Sequence of chain 1.E:
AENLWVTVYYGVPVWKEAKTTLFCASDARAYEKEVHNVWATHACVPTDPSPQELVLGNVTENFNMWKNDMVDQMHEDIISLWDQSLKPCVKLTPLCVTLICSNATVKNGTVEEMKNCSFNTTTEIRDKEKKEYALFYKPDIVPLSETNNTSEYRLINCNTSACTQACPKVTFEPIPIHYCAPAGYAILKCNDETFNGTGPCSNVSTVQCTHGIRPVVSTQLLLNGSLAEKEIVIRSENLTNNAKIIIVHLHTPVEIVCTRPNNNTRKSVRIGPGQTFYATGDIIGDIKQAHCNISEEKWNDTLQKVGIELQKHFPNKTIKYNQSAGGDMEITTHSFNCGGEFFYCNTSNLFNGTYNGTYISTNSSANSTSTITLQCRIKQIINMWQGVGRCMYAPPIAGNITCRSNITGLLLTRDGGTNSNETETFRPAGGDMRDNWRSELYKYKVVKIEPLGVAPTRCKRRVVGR

Binding-site contacts:
Ligand atom C4 contacts residue ASN116 of chain 1.E at 4.2 Å.
Ligand atom C3 contacts residue ASN116 of chain 1.E at 3.8 Å.
Ligand atom C8 contacts residue ASN116 of chain 1.E at 4.5 Å.
Ligand atom C7 contacts residue ASN116 of chain 1.E at 3.4 Å.
Ligand atom C7 contacts residue THR105 of chain 1.E at 4.2 Å.
Ligand atom C7 contacts residue LEU135 of chain 1.E at 4.1 Å (hydrophobic).
Ligand atom C5 contacts residue TYR133 of chain 1.E at 3.6 Å (hydrophobic).
Ligand atom N2 contacts residue THR105 of chain 1.E at 4.0 Å.
Ligand atom C5 contacts residue ASN116 of chain 1.E at 3.7 Å.
Ligand atom O6 contacts residue SER118 of chain 1.E at 4.2 Å.
Ligand atom C7 contacts residue TYR133 of chain 1.E at 4.1 Å (hydrophobic).
Ligand atom C8 contacts residue THR105 of chain 1.E at 3.3 Å.
Ligand atom C1 contacts residue ASN116 of chain 1.E at 1.4 Å.
Ligand atom O5 contacts residue ASN116 of chain 1.E at 2.3 Å (h-bond).
Ligand atom O7 contacts residue TYR133 of chain 1.E at 3.6 Å.
Ligand atom C8 contacts residue LEU135 of chain 1.E at 4.2 Å (hydrophobic).
Ligand atom C6 contacts residue SER118 of chain 1.E at 3.9 Å.
Ligand atom C4 contacts residue TYR133 of chain 1.E at 4.0 Å (hydrophobic).
Ligand atom C2 contacts residue ASN116 of chain 1.E at 2.5 Å.
Ligand atom C8 contacts residue ALA104 of chain 1.E at 4.4 Å (hydrophobic).
Ligand atom O4 contacts residue TYR133 of chain 1.E at 3.3 Å.
Ligand atom N2 contacts residue ASN116 of chain 1.E at 2.9 Å (h-bond).
Ligand atom C3 contacts residue TYR133 of chain 1.E at 4.0 Å (hydrophobic).
Ligand atom C2 contacts residue TYR133 of chain 1.E at 4.4 Å (hydrophobic).
Ligand atom C8 contacts residue VAL106 of chain 1.E at 3.4 Å (hydrophobic).
Ligand atom N2 contacts residue TYR133 of chain 1.E at 4.5 Å.
Ligand atom O7 contacts residue ASN116 of chain 1.E at 3.5 Å (h-bond).
Ligand atom O7 contacts residue LEU135 of chain 1.E at 3.7 Å.
Ligand atom O5 contacts residue TYR133 of chain 1.E at 3.9 Å.
Ligand atom C1 contacts residue TYR133 of chain 1.E at 4.1 Å (hydrophobic).
Ligand atom C6 contacts residue TYR133 of chain 1.E at 3.7 Å (hydrophobic).

This protein binds this small molecule.
Small molecule (SMILES): CC(=O)N[C@H]1[C@H](O[C@H]2[C@H](O)[C@@H](NC(C)=O)CO[C@@H]2CO)O[C@H](CO)[C@@H](O[C@@H]2O[C@H](CO)[C@@H](O)[C@H](O)[C@@H]2O)[C@@H]1O